Binding-site contacts:
Ligand atom C1 contacts residue ASN240 of chain 26.F at 1.5 Å.
Ligand atom O5 contacts residue ASN240 of chain 26.F at 2.4 Å (h-bond).
Ligand atom C8 contacts residue ASN240 of chain 26.F at 3.9 Å.
Ligand atom C2 contacts residue ASN240 of chain 26.F at 2.5 Å.
Ligand atom O7 contacts residue GLY239 of chain 26.F at 3.6 Å.
Ligand atom C3 contacts residue ASN240 of chain 26.F at 3.7 Å.
Ligand atom C4 contacts residue ASN240 of chain 26.F at 4.3 Å.
Ligand atom O7 contacts residue ASN240 of chain 26.F at 3.0 Å (h-bond).
Ligand atom C7 contacts residue ASN240 of chain 26.F at 3.2 Å.
Ligand atom N2 contacts residue ASN240 of chain 26.F at 2.8 Å (h-bond).
Ligand atom C5 contacts residue ASN240 of chain 26.F at 3.7 Å.

Sequence of chain 26.F:
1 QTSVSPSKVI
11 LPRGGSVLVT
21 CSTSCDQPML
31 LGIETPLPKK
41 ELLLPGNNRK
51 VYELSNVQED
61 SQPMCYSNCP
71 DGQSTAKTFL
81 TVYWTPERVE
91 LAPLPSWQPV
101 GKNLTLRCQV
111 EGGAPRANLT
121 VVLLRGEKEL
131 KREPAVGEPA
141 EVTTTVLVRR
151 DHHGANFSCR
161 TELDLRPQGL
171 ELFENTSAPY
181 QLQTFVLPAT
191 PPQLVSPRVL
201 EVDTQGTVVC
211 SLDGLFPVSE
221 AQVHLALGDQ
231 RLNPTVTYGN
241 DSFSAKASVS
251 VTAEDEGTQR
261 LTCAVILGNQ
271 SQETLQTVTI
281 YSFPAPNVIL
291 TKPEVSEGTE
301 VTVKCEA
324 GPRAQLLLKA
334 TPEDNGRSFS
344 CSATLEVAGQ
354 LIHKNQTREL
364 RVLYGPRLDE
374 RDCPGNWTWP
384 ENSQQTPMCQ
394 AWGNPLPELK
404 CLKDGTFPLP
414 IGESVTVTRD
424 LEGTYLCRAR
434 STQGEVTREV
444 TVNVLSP

The small molecule below binds the protein below.
Small molecule (SMILES): CC(=O)N[C@@H]1[C@@H](O)[C@H](O)[C@@H](CO)O[C@H]1O